A small-molecule ligand and the protein it binds are described below.
Small molecule (SMILES): O=c1[nH]ccc2ccc(N(Cc3ccncc3)S(=O)(=O)c3cccc(S(=O)(=O)F)c3)cc12

Binding-site contacts:
Ligand atom N1 contacts residue TRP75 of chain 1.B at 3.5 Å.
Ligand atom O5 contacts residue ARG130 of chain 1.B at 3.4 Å (salt-bridge).
Ligand atom C8 contacts residue ASN128 of chain 1.B at 3.6 Å.
Ligand atom O1 contacts residue TRP139 of chain 1.B at 3.8 Å.
Ligand atom O5 contacts residue ASN128 of chain 1.B at 3.2 Å.
Ligand atom C1 contacts residue MET74 of chain 1.B at 3.9 Å (hydrophobic).
Ligand atom N1 contacts residue GLU76 of chain 1.B at 3.2 Å (salt-bridge).
Ligand atom O3 contacts residue VAL126 of chain 1.B at 3.5 Å.
Ligand atom C1 contacts residue TRP29 of chain 1.B at 3.9 Å (hydrophobic).
Ligand atom C17 contacts residue LYS135 of chain 1.B at 3.3 Å.
Ligand atom O1 contacts residue MET74 of chain 1.B at 3.1 Å.
Ligand atom C7 contacts residue TRP29 of chain 1.B at 3.7 Å (hydrophobic).
Ligand atom O4 contacts residue LYS135 of chain 1.B at 2.5 Å (salt-bridge).
Ligand atom C1 contacts residue TRP75 of chain 1.B at 3.5 Å (hydrophobic).
Ligand atom O2 contacts residue TRP139 of chain 1.B at 3.5 Å.
Ligand atom C12 contacts residue PRO73 of chain 1.B at 3.1 Å (hydrophobic).
Ligand atom C12 contacts residue VAL126 of chain 1.B at 3.7 Å (hydrophobic).
Ligand atom C2 contacts residue GLU76 of chain 1.B at 3.8 Å.
Ligand atom C15 contacts residue TRP75 of chain 1.B at 3.9 Å (hydrophobic).
Ligand atom C19 contacts residue LYS135 of chain 1.B at 3.5 Å.
Ligand atom O3 contacts residue ASN128 of chain 1.B at 3.2 Å (h-bond).
Ligand atom O2 contacts residue ARG85 of chain 1.B at 3.7 Å.
Ligand atom C19 contacts residue ASN128 of chain 1.B at 3.4 Å.
Ligand atom C4 contacts residue TRP29 of chain 1.B at 3.5 Å (hydrophobic).
Ligand atom S2 contacts residue LYS135 of chain 1.B at 1.6 Å (salt-bridge).
Ligand atom C11 contacts residue ASP63 of chain 1.B at 3.9 Å.
Ligand atom C18 contacts residue LYS135 of chain 1.B at 2.6 Å.
Ligand atom C20 contacts residue TRP29 of chain 1.B at 3.6 Å (hydrophobic).
Ligand atom C9 contacts residue ASP63 of chain 1.B at 3.6 Å.
Ligand atom N3 contacts residue PRO73 of chain 1.B at 3.5 Å (h-bond).
Ligand atom C8 contacts residue ASP63 of chain 1.B at 3.5 Å.
Ligand atom N3 contacts residue SER65 of chain 1.B at 3.1 Å (h-bond).
Ligand atom O5 contacts residue LYS135 of chain 1.B at 2.5 Å (salt-bridge).
Ligand atom C11 contacts residue SER65 of chain 1.B at 3.7 Å.
Ligand atom C5 contacts residue TRP29 of chain 1.B at 3.5 Å (hydrophobic).
Ligand atom O1 contacts residue TRP75 of chain 1.B at 2.6 Å (h-bond).
Ligand atom C21 contacts residue TRP29 of chain 1.B at 3.6 Å (hydrophobic).
Ligand atom C10 contacts residue ASP63 of chain 1.B at 2.9 Å.
Ligand atom C6 contacts residue TRP29 of chain 1.B at 3.7 Å (hydrophobic).
Ligand atom O2 contacts residue TRP75 of chain 1.B at 3.6 Å.

Sequence of chain 1.B:
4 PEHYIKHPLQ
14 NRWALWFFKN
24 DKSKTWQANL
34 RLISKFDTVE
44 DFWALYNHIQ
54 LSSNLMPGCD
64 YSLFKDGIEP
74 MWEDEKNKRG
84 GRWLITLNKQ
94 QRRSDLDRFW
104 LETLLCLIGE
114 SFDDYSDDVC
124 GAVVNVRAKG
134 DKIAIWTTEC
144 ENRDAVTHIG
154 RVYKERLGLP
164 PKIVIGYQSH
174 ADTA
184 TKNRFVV